Sequence of chain 1.A:
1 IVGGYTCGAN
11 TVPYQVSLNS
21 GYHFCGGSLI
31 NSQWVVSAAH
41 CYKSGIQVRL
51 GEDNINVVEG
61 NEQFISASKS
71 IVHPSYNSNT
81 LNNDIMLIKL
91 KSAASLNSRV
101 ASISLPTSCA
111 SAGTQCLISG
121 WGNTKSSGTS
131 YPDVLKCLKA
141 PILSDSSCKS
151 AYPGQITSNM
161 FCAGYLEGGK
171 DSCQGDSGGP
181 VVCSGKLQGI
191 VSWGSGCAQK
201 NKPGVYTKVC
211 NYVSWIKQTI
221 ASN

Binding-site contacts:
Ligand atom N1 contacts residue ASP171 of chain 1.A at 2.8 Å (salt-bridge).
Ligand atom C26 contacts residue TRP193 of chain 1.A at 3.8 Å (hydrophobic).
Ligand atom C3 contacts residue ASP171 of chain 1.A at 3.6 Å.
Ligand atom O21 contacts residue TRP193 of chain 1.A at 3.2 Å.
Ligand atom C9 contacts residue GLY194 of chain 1.A at 3.6 Å.
Ligand atom N1 contacts residue GLY194 of chain 1.A at 3.8 Å.
Ligand atom C42 contacts residue HIS40 of chain 1.A at 3.7 Å.
Ligand atom C30 contacts residue LEU81 of chain 1.A at 3.5 Å (hydrophobic).
Ligand atom C3 contacts residue GLY196 of chain 1.A at 3.6 Å.
Ligand atom C25 contacts residue LEU81 of chain 1.A at 3.9 Å (hydrophobic).
Ligand atom O27 contacts residue TRP193 of chain 1.A at 3.2 Å.
Ligand atom O29 contacts residue ASN79 of chain 1.A at 3.5 Å (h-bond).
Ligand atom C6 contacts residue SER192 of chain 1.A at 3.6 Å.
Ligand atom C32 contacts residue LEU81 of chain 1.A at 3.7 Å (hydrophobic).
Ligand atom N2 contacts residue ASP171 of chain 1.A at 3.1 Å (salt-bridge).
Ligand atom N1 contacts residue GLY196 of chain 1.A at 2.6 Å (h-bond).
Ligand atom C10 contacts residue SER177 of chain 1.A at 3.9 Å.
Ligand atom C42 contacts residue LEU81 of chain 1.A at 3.3 Å (hydrophobic).
Ligand atom N2 contacts residue SER172 of chain 1.A at 2.9 Å (h-bond).
Ligand atom C20 contacts residue TRP193 of chain 1.A at 3.6 Å (hydrophobic).
Ligand atom N2 contacts residue GLY204 of chain 1.A at 3.7 Å.
Ligand atom C4 contacts residue GLY194 of chain 1.A at 3.6 Å.
Ligand atom C4 contacts residue GLY196 of chain 1.A at 3.9 Å.
Ligand atom C6 contacts residue TRP193 of chain 1.A at 3.6 Å (hydrophobic).
Ligand atom N1 contacts residue SER172 of chain 1.A at 3.3 Å (h-bond).
Ligand atom C25 contacts residue TRP193 of chain 1.A at 3.9 Å (hydrophobic).
Ligand atom C24 contacts residue LEU81 of chain 1.A at 3.9 Å (hydrophobic).
Ligand atom C22 contacts residue SER192 of chain 1.A at 3.4 Å.
Ligand atom O21 contacts residue GLY194 of chain 1.A at 3.1 Å (h-bond).
Ligand atom C3 contacts residue GLY194 of chain 1.A at 3.8 Å.
Ligand atom C13 contacts residue GLN174 of chain 1.A at 3.3 Å.
Ligand atom C9 contacts residue GLY196 of chain 1.A at 3.3 Å.
Ligand atom C5 contacts residue GLY194 of chain 1.A at 3.9 Å.
Ligand atom C3 contacts residue SER172 of chain 1.A at 3.2 Å.
Ligand atom C31 contacts residue LEU81 of chain 1.A at 3.5 Å (hydrophobic).
Ligand atom C26 contacts residue LEU81 of chain 1.A at 3.7 Å (hydrophobic).
Ligand atom C5 contacts residue TRP193 of chain 1.A at 3.6 Å (hydrophobic).
Ligand atom C4 contacts residue TRP193 of chain 1.A at 3.8 Å (hydrophobic).
Ligand atom C12 contacts residue GLN174 of chain 1.A at 3.4 Å.
Ligand atom N1 contacts residue CYS197 of chain 1.A at 3.7 Å.

This protein binds this small molecule.
Small molecule (SMILES): [H]/N=C(\N)c1ccc([C@H]2[C@H]3C(=O)N(Cc4ccc5c(c4)OCO5)[C@H](C(C)C)[C@H]3[C@@H]3CCCN32)cc1